Sequence of chain 1.A:
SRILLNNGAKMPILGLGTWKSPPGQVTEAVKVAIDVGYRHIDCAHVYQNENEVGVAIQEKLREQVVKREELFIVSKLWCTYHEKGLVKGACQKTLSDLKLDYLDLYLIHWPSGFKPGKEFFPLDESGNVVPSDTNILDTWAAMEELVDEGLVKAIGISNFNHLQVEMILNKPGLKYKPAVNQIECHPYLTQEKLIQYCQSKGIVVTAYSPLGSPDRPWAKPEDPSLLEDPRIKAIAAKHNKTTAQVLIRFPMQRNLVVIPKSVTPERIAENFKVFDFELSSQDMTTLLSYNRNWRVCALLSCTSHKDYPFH

The small molecule below binds the protein below.
Small molecule (SMILES): O=C(O)COc1cc(F)ccc1C(=S)NCc1ccc(Br)cc1F

Binding-site contacts:
Ligand atom C29 contacts residue TRP112 of chain 1.A at 3.5 Å (hydrophobic).
Ligand atom C24 contacts residue TRP112 of chain 1.A at 3.3 Å (hydrophobic).
Ligand atom C27 contacts residue TRP112 of chain 1.A at 3.3 Å (hydrophobic).
Ligand atom C28 contacts residue TYR310 of chain 1.A at 3.9 Å (hydrophobic).
Ligand atom C25 contacts residue TRP112 of chain 1.A at 3.4 Å (hydrophobic).
Ligand atom C2 contacts residue TRP21 of chain 1.A at 3.1 Å (hydrophobic).
Ligand atom C26 contacts residue TRP112 of chain 1.A at 3.4 Å (hydrophobic).
Ligand atom O15 contacts residue TRP21 of chain 1.A at 3.4 Å.
Ligand atom C13 contacts residue TRP112 of chain 1.A at 3.6 Å (hydrophobic).
Ligand atom C28 contacts residue TRP112 of chain 1.A at 3.4 Å (hydrophobic).
Ligand atom BR8 contacts residue PHE116 of chain 1.A at 4.0 Å.
Ligand atom O34 contacts residue NAP1 of chain 1.B at 3.6 Å (h-bond).
Ligand atom O33 contacts residue NAP1 of chain 1.B at 3.1 Å.
Ligand atom C26 contacts residue PHE123 of chain 1.A at 3.9 Å (hydrophobic).
Ligand atom C32 contacts residue NAP1 of chain 1.B at 3.4 Å.
Ligand atom C32 contacts residue HIS111 of chain 1.A at 3.4 Å.
Ligand atom O33 contacts residue TYR49 of chain 1.A at 2.7 Å (h-bond).
Ligand atom C20 contacts residue TRP21 of chain 1.A at 3.6 Å (hydrophobic).
Ligand atom C4 contacts residue TRP21 of chain 1.A at 3.8 Å (hydrophobic).
Ligand atom F9 contacts residue TRP21 of chain 1.A at 3.7 Å.
Ligand atom O33 contacts residue HIS111 of chain 1.A at 2.7 Å (h-bond).
Ligand atom C20 contacts residue NAP1 of chain 1.B at 3.5 Å.
Ligand atom F9 contacts residue TYR49 of chain 1.A at 3.7 Å.
Ligand atom C32 contacts residue TYR49 of chain 1.A at 3.9 Å (hydrophobic).
Ligand atom F14 contacts residue LEU301 of chain 1.A at 3.3 Å.
Ligand atom C27 contacts residue LEU301 of chain 1.A at 3.7 Å (hydrophobic).
Ligand atom F9 contacts residue VAL48 of chain 1.A at 3.1 Å.
Ligand atom F14 contacts residue ALA300 of chain 1.A at 3.1 Å.
Ligand atom BR8 contacts residue TRP112 of chain 1.A at 3.9 Å.
Ligand atom C3 contacts residue PHE123 of chain 1.A at 3.7 Å (hydrophobic).
Ligand atom C13 contacts residue CYS299 of chain 1.A at 3.8 Å (hydrophobic).
Ligand atom O34 contacts residue HIS111 of chain 1.A at 3.4 Å (h-bond).
Ligand atom F14 contacts residue CYS299 of chain 1.A at 3.9 Å.
Ligand atom F14 contacts residue TRP112 of chain 1.A at 3.3 Å.
Ligand atom S16 contacts residue LEU301 of chain 1.A at 3.7 Å.
Ligand atom O34 contacts residue TRP112 of chain 1.A at 3.0 Å (h-bond).
Ligand atom S16 contacts residue TRP220 of chain 1.A at 3.8 Å.
Ligand atom BR8 contacts residue SER114 of chain 1.A at 2.8 Å.
Ligand atom C5 contacts residue TRP21 of chain 1.A at 3.7 Å (hydrophobic).
Ligand atom C2 contacts residue TYR49 of chain 1.A at 4.0 Å (hydrophobic).